Sequence of chain 10.F:
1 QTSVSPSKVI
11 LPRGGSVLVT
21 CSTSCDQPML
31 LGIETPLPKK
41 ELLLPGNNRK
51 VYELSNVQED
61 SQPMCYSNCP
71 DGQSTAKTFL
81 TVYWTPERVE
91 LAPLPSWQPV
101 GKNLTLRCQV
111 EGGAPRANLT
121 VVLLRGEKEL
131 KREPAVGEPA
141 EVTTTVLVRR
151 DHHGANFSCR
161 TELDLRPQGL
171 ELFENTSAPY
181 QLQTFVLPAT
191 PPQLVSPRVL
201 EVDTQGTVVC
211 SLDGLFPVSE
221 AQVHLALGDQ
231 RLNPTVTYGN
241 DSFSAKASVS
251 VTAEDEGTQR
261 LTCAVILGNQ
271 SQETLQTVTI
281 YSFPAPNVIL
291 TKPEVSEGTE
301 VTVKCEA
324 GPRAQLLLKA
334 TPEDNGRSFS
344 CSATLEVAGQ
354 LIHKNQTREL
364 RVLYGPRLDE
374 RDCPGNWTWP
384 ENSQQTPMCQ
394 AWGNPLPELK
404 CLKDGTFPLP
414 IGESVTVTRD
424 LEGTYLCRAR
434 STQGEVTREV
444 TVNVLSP

The protein below binds the small molecule below.
Small molecule (SMILES): CC(=O)N[C@@H]1[C@@H](O)[C@H](O)[C@@H](CO)O[C@H]1O

Binding-site contacts:
Ligand atom C5 contacts residue ASN240 of chain 10.F at 3.7 Å.
Ligand atom C2 contacts residue ASN240 of chain 10.F at 2.5 Å.
Ligand atom C1 contacts residue ASN240 of chain 10.F at 1.5 Å.
Ligand atom N2 contacts residue ASN240 of chain 10.F at 2.8 Å (h-bond).
Ligand atom O7 contacts residue ASN240 of chain 10.F at 3.0 Å (h-bond).
Ligand atom O7 contacts residue GLY239 of chain 10.F at 3.6 Å.
Ligand atom C3 contacts residue ASN240 of chain 10.F at 3.7 Å.
Ligand atom O5 contacts residue ASN240 of chain 10.F at 2.4 Å (h-bond).
Ligand atom C7 contacts residue ASN240 of chain 10.F at 3.2 Å.
Ligand atom C4 contacts residue ASN240 of chain 10.F at 4.3 Å.
Ligand atom C8 contacts residue ASN240 of chain 10.F at 3.9 Å.